Binding-site contacts:
Ligand atom OAE contacts residue ASP183 of chain 1.B at 4.0 Å.
Ligand atom CAJ contacts residue MN1 of chain 1.L at 2.7 Å.
Ligand atom C contacts residue LYS196 of chain 1.B at 3.5 Å.
Ligand atom OAE contacts residue HIS284 of chain 1.B at 3.3 Å (h-bond).
Ligand atom OAK contacts residue TRP298 of chain 1.B at 3.5 Å (h-bond).
Ligand atom O contacts residue VAL286 of chain 1.B at 4.0 Å.
Ligand atom OAI contacts residue ASP183 of chain 1.B at 2.5 Å (salt-bridge).
Ligand atom OXT contacts residue LYS196 of chain 1.B at 2.8 Å (salt-bridge).
Ligand atom OAI contacts residue MN1 of chain 1.L at 2.0 Å.
Ligand atom CAJ contacts residue ASP183 of chain 1.B at 3.7 Å.
Ligand atom OAE contacts residue HIS181 of chain 1.B at 2.9 Å.
Ligand atom CAJ contacts residue ASN187 of chain 1.B at 3.4 Å.
Ligand atom OAI contacts residue HIS181 of chain 1.B at 4.1 Å.
Ligand atom O contacts residue TYR189 of chain 1.B at 2.5 Å (h-bond).
Ligand atom CA contacts residue VAL286 of chain 1.B at 3.9 Å (hydrophobic).
Ligand atom OAK contacts residue ASN296 of chain 1.B at 2.9 Å (h-bond).
Ligand atom O contacts residue LYS196 of chain 1.B at 3.4 Å (salt-bridge).
Ligand atom O contacts residue EDO1 of chain 1.N at 3.9 Å.
Ligand atom C contacts residue TYR189 of chain 1.B at 3.6 Å (hydrophobic).
Ligand atom OAK contacts residue TYR189 of chain 1.B at 4.0 Å.
Ligand atom OXT contacts residue THR178 of chain 1.B at 3.3 Å (h-bond).
Ligand atom OAK contacts residue ASN187 of chain 1.B at 2.9 Å (h-bond).
Ligand atom CAJ contacts residue ASN296 of chain 1.B at 4.0 Å.
Ligand atom CAC contacts residue HIS181 of chain 1.B at 4.0 Å.
Ligand atom N contacts residue MN1 of chain 1.L at 4.1 Å.
Ligand atom OAI contacts residue ASN187 of chain 1.B at 3.3 Å (h-bond).
Ligand atom CB contacts residue THR178 of chain 1.B at 3.2 Å.
Ligand atom CA contacts residue THR178 of chain 1.B at 3.8 Å.
Ligand atom C contacts residue THR178 of chain 1.B at 4.0 Å.
Ligand atom C contacts residue VAL286 of chain 1.B at 3.9 Å (hydrophobic).
Ligand atom OAK contacts residue MN1 of chain 1.L at 3.9 Å.
Ligand atom OAE contacts residue MN1 of chain 1.L at 2.2 Å.
Ligand atom OXT contacts residue VAL286 of chain 1.B at 3.9 Å.
Ligand atom OAI contacts residue HIS284 of chain 1.B at 3.0 Å (h-bond).
Ligand atom OAI contacts residue TRP298 of chain 1.B at 3.5 Å (h-bond).
Ligand atom CAC contacts residue HIS284 of chain 1.B at 3.8 Å.
Ligand atom CAJ contacts residue TRP298 of chain 1.B at 3.8 Å (hydrophobic).
Ligand atom CAJ contacts residue HIS284 of chain 1.B at 3.7 Å.
Ligand atom CAC contacts residue MN1 of chain 1.L at 2.7 Å.
Ligand atom N contacts residue EDO1 of chain 1.N at 4.0 Å.

The small molecule below binds the protein below.
Small molecule (SMILES): C[C@@H](NC(=O)C(=O)O)C(=O)O

Sequence of chain 1.B:
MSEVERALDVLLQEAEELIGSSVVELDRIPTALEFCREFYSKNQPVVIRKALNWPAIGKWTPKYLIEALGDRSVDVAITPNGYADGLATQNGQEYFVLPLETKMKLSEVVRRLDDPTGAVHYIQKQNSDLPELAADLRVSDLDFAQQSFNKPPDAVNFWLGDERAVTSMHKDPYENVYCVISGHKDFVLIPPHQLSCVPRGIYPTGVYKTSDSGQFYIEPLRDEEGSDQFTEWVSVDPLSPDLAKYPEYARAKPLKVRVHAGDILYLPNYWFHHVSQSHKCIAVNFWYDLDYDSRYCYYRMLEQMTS